Sequence of chain 1.A:
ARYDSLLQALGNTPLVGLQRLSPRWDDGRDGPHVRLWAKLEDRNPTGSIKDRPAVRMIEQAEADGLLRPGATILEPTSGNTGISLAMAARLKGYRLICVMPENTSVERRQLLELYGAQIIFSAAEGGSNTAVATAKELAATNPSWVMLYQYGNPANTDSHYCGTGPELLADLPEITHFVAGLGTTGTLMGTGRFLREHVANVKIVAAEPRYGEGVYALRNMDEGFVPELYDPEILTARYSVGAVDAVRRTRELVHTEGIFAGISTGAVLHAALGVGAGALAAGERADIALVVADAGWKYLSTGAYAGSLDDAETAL

Binding-site contacts:
Ligand atom CAM contacts residue PRO213 of chain 1.A at 3.7 Å (hydrophobic).
Ligand atom CAI contacts residue PLP1 of chain 1.C at 3.8 Å.
Ligand atom OAC contacts residue ASN84 of chain 1.A at 3.2 Å (h-bond).
Ligand atom CAS contacts residue ASN84 of chain 1.A at 3.3 Å.
Ligand atom CAH contacts residue ALA211 of chain 1.A at 3.4 Å (hydrophobic).
Ligand atom CAE contacts residue ALA221 of chain 1.A at 3.6 Å (hydrophobic).
Ligand atom CAD contacts residue ALA250 of chain 1.A at 3.5 Å (hydrophobic).
Ligand atom CAJ contacts residue ARG223 of chain 1.A at 3.7 Å.
Ligand atom CAM contacts residue ALA271 of chain 1.A at 3.6 Å (hydrophobic).
Ligand atom CAT contacts residue ARG223 of chain 1.A at 3.5 Å.
Ligand atom CAL contacts residue ALA221 of chain 1.A at 3.7 Å (hydrophobic).
Ligand atom CAT contacts residue PLP1 of chain 1.C at 3.5 Å.
Ligand atom NAQ contacts residue PLP1 of chain 1.C at 3.7 Å.
Ligand atom OAA contacts residue ASN84 of chain 1.A at 2.7 Å (h-bond).
Ligand atom NAR contacts residue PLP1 of chain 1.C at 3.7 Å.
Ligand atom CAO contacts residue PLP1 of chain 1.C at 3.6 Å.
Ligand atom NAR contacts residue ARG223 of chain 1.A at 3.7 Å.
Ligand atom CAP contacts residue SER268 of chain 1.A at 3.6 Å.
Ligand atom CAK contacts residue LYS54 of chain 1.A at 3.6 Å.
Ligand atom CAE contacts residue ILE267 of chain 1.A at 3.5 Å (hydrophobic).
Ligand atom CAH contacts residue GLU212 of chain 1.A at 3.8 Å.
Ligand atom CAN contacts residue ALA271 of chain 1.A at 3.7 Å (hydrophobic).
Ligand atom CAF contacts residue VAL245 of chain 1.A at 3.4 Å (hydrophobic).
Ligand atom CAN contacts residue GLU212 of chain 1.A at 3.7 Å.
Ligand atom CAH contacts residue GLY185 of chain 1.A at 3.8 Å.
Ligand atom CAO contacts residue LYS54 of chain 1.A at 3.7 Å.
Ligand atom CAV contacts residue SER268 of chain 1.A at 3.6 Å.
Ligand atom CAU contacts residue PLP1 of chain 1.C at 3.5 Å.
Ligand atom CAX contacts residue ALA271 of chain 1.A at 3.8 Å (hydrophobic).
Ligand atom NAR contacts residue SER268 of chain 1.A at 3.8 Å.
Ligand atom OAB contacts residue GLY187 of chain 1.A at 3.4 Å.
Ligand atom OAC contacts residue THR85 of chain 1.A at 2.9 Å (h-bond).
Ligand atom OAA contacts residue GLY83 of chain 1.A at 3.5 Å.
Ligand atom OAC contacts residue GLY83 of chain 1.A at 3.7 Å.
Ligand atom OAB contacts residue ARG223 of chain 1.A at 3.0 Å (salt-bridge).
Ligand atom CAW contacts residue LYS54 of chain 1.A at 3.4 Å.
Ligand atom OAB contacts residue PLP1 of chain 1.C at 3.5 Å.
Ligand atom CAS contacts residue LYS54 of chain 1.A at 3.7 Å.
Ligand atom OAC contacts residue LYS54 of chain 1.A at 3.8 Å.
Ligand atom CAW contacts residue PLP1 of chain 1.C at 3.8 Å.

This small molecule binds to this protein.
Small molecule (SMILES): O=C(Nc1cccc(C(=O)O)c1)Nc1cccc(-c2ccccc2)c1